A small-molecule ligand and the protein it binds are described below.
Small molecule (SMILES): CC(=O)N[C@H]1[C@H](O[C@H]2[C@H](O)[C@@H](NC(C)=O)CO[C@@H]2CO)O[C@H](CO)[C@@H](O)[C@@H]1O

Binding-site contacts:
Ligand atom C5 contacts residue ASN201 of chain 1.A at 3.6 Å.
Ligand atom O7 contacts residue ASN201 of chain 1.A at 4.1 Å.
Ligand atom O7 contacts residue ARG176 of chain 1.A at 3.5 Å.
Ligand atom C1 contacts residue ASN201 of chain 1.A at 1.4 Å.
Ligand atom O5 contacts residue ASN201 of chain 1.A at 2.4 Å (h-bond).
Ligand atom N2 contacts residue ARG176 of chain 1.A at 2.6 Å (salt-bridge).
Ligand atom C2 contacts residue ASN201 of chain 1.A at 2.0 Å.
Ligand atom C3 contacts residue ASN201 of chain 1.A at 3.4 Å.
Ligand atom O6 contacts residue SER179 of chain 1.A at 3.3 Å (h-bond).
Ligand atom O5 contacts residue SER179 of chain 1.A at 4.1 Å.
Ligand atom O3 contacts residue ASN201 of chain 1.A at 4.3 Å.
Ligand atom C7 contacts residue ASN201 of chain 1.A at 3.3 Å.
Ligand atom C1 contacts residue ARG176 of chain 1.A at 3.8 Å.
Ligand atom C4 contacts residue SER179 of chain 1.A at 4.3 Å.
Ligand atom C2 contacts residue ARG176 of chain 1.A at 3.2 Å.
Ligand atom C7 contacts residue ARG176 of chain 1.A at 3.5 Å.
Ligand atom N2 contacts residue ASN201 of chain 1.A at 2.4 Å (h-bond).
Ligand atom N2 contacts residue SER177 of chain 1.A at 4.2 Å.
Ligand atom C4 contacts residue ASN201 of chain 1.A at 4.0 Å.
Ligand atom C8 contacts residue ASN201 of chain 1.A at 3.9 Å.

Sequence of chain 1.A:
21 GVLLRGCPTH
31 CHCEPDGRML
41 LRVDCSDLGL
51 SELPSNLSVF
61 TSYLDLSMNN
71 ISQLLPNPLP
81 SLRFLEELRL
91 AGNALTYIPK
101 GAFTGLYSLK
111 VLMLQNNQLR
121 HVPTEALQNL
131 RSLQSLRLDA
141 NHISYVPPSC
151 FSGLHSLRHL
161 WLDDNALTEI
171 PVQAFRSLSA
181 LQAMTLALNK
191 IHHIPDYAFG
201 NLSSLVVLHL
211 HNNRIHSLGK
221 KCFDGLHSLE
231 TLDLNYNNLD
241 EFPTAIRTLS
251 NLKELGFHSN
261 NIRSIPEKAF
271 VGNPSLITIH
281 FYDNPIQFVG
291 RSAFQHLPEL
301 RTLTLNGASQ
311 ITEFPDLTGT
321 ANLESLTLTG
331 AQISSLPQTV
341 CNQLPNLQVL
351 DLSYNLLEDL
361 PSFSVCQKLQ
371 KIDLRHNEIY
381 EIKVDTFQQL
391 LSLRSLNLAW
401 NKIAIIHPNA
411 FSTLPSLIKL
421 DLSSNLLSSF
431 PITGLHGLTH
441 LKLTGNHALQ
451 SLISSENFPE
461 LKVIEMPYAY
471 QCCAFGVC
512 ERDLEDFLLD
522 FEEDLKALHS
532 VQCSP